This small molecule binds to this protein.
Small molecule (SMILES): CC(=O)N[C@@H]1[C@@H](O)[C@H](O)[C@@H](CO)O[C@H]1O

Binding-site contacts:
Ligand atom C3 contacts residue ASN616 of chain 1.A at 3.8 Å.
Ligand atom N2 contacts residue ASN616 of chain 1.A at 2.9 Å (h-bond).
Ligand atom C7 contacts residue ASN616 of chain 1.A at 3.2 Å.
Ligand atom O5 contacts residue ASN616 of chain 1.A at 2.4 Å (h-bond).
Ligand atom C4 contacts residue ASN616 of chain 1.A at 4.3 Å.
Ligand atom O6 contacts residue GLN644 of chain 1.A at 4.0 Å.
Ligand atom O6 contacts residue ASN616 of chain 1.A at 4.3 Å.
Ligand atom N2 contacts residue THR618 of chain 1.A at 4.2 Å.
Ligand atom C8 contacts residue THR618 of chain 1.A at 3.1 Å.
Ligand atom C2 contacts residue ASN616 of chain 1.A at 2.5 Å.
Ligand atom C8 contacts residue ASN616 of chain 1.A at 4.4 Å.
Ligand atom C5 contacts residue ASN616 of chain 1.A at 3.7 Å.
Ligand atom O7 contacts residue ASN616 of chain 1.A at 3.0 Å.
Ligand atom C1 contacts residue ASN616 of chain 1.A at 1.4 Å.
Ligand atom O7 contacts residue THR618 of chain 1.A at 2.1 Å (h-bond).
Ligand atom C7 contacts residue THR618 of chain 1.A at 2.9 Å.

Sequence of chain 1.A:
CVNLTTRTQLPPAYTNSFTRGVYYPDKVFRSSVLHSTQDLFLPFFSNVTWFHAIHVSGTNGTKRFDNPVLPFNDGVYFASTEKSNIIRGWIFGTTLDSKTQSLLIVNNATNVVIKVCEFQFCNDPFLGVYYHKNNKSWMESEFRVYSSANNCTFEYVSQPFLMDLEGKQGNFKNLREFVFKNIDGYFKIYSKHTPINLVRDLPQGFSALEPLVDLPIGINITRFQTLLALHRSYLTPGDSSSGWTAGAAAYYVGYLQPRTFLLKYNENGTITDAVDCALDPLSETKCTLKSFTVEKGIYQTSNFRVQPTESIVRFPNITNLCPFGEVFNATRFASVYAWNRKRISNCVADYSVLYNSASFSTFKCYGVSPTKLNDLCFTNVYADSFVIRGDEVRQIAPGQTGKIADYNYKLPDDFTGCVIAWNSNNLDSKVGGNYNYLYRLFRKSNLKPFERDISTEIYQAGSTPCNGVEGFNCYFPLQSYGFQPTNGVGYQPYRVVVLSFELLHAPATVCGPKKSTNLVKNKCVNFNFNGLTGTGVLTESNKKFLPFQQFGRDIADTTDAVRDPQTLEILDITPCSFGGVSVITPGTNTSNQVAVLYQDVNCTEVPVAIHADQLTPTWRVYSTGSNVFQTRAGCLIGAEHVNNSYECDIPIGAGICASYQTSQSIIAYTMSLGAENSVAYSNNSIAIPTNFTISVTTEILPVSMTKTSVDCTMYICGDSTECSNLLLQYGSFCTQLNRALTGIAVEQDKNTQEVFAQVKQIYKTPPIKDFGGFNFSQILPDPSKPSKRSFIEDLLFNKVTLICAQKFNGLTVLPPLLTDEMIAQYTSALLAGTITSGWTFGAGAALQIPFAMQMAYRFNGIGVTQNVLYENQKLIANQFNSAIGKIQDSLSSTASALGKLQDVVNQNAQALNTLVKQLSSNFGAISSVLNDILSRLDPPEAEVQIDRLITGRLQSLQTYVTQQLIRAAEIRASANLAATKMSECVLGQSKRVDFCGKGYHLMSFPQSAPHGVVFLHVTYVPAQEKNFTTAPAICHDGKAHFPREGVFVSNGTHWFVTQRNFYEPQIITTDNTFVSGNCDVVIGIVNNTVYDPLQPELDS